Sequence of chain 1.M:
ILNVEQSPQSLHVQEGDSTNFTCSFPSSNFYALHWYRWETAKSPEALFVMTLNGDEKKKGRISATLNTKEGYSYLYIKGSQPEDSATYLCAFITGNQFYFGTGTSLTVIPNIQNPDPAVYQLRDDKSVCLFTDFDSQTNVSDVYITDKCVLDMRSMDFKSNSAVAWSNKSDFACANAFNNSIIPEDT

A small-molecule ligand and the protein it binds are described below.
Small molecule (SMILES): CSCC[C@H](NC(=O)[C@@H]1CCCN1C(=O)[C@@H](NC(=O)[C@H](CC(C)C)NC(=O)[C@@H](N)CC(N)=O)C(C)C)C(=O)N[C@H](C(=O)N[C@@H](C)C(=O)N[C@H](C(=O)N[C@H](C=O)C(C)C)[C@@H](C)O)C(C)C

Sequence of chain 1.N:
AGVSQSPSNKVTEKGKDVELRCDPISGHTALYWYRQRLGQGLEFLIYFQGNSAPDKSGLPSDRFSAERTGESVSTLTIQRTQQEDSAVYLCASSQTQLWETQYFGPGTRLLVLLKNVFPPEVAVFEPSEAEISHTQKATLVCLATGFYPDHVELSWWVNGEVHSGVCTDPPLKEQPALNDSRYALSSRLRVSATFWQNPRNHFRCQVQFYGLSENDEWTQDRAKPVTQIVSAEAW

Sequence of chain 1.K:
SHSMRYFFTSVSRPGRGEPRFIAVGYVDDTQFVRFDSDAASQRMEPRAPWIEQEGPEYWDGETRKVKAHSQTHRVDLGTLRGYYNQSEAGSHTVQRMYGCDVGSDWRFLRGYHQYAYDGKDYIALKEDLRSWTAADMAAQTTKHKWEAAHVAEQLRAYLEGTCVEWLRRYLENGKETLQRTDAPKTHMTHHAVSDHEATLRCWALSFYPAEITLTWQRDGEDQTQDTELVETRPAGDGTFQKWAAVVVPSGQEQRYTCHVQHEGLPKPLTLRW

Binding-site contacts:
Ligand atom CB contacts residue ASP78 of chain 1.K at 2.9 Å.
Ligand atom CG1 contacts residue TYR85 of chain 1.K at 3.5 Å (hydrophobic).
Ligand atom CD2 contacts residue HIS71 of chain 1.K at 3.3 Å.
Ligand atom CG contacts residue TRP168 of chain 1.K at 3.4 Å (hydrophobic).
Ligand atom N contacts residue TYR160 of chain 1.K at 3.5 Å (h-bond).
Ligand atom CD1 contacts residue VAL68 of chain 1.K at 3.5 Å (hydrophobic).
Ligand atom CG2 contacts residue THR74 of chain 1.K at 3.2 Å.
Ligand atom O contacts residue TYR85 of chain 1.K at 3.2 Å (h-bond).
Ligand atom CB contacts residue TRP168 of chain 1.K at 3.4 Å (hydrophobic).
Ligand atom CE contacts residue GLY96 of chain 1.M at 3.2 Å.
Ligand atom CG contacts residue ASN30 of chain 1.M at 2.9 Å.
Ligand atom O contacts residue GLY96 of chain 1.M at 3.3 Å.
Ligand atom CG contacts residue GLU64 of chain 1.K at 3.1 Å.
Ligand atom N contacts residue TYR172 of chain 1.K at 3.0 Å (h-bond).
Ligand atom OG1 contacts residue THR74 of chain 1.K at 3.1 Å.
Ligand atom N contacts residue GLU64 of chain 1.K at 3.1 Å (salt-bridge).
Ligand atom ND2 contacts residue GLU64 of chain 1.K at 3.1 Å (salt-bridge).
Ligand atom CG contacts residue ASN97 of chain 1.M at 3.0 Å.
Ligand atom SD contacts residue ASN97 of chain 1.M at 3.0 Å (h-bond).
Ligand atom O contacts residue THR74 of chain 1.K at 3.2 Å.
Ligand atom CA contacts residue GLN99 of chain 1.N at 3.5 Å.
Ligand atom CG2 contacts residue ASP78 of chain 1.K at 2.8 Å.
Ligand atom O contacts residue ARG98 of chain 1.K at 2.9 Å (salt-bridge).
Ligand atom N contacts residue GLN99 of chain 1.N at 3.0 Å (h-bond).
Ligand atom CG1 contacts residue TYR100 of chain 1.K at 3.2 Å (hydrophobic).
Ligand atom CG2 contacts residue THR74 of chain 1.K at 3.2 Å.
Ligand atom CB contacts residue ASP78 of chain 1.K at 3.4 Å.
Ligand atom O contacts residue LYS147 of chain 1.K at 3.0 Å (salt-bridge).
Ligand atom OD1 contacts residue GLU64 of chain 1.K at 3.2 Å (salt-bridge).
Ligand atom CG contacts residue PHE31 of chain 1.M at 3.3 Å (hydrophobic).
Ligand atom O contacts residue TYR160 of chain 1.K at 2.7 Å (h-bond).
Ligand atom CE contacts residue ASN97 of chain 1.M at 3.3 Å.
Ligand atom CD1 contacts residue GLU64 of chain 1.K at 3.0 Å.
Ligand atom CG1 contacts residue HIS71 of chain 1.K at 3.0 Å.
Ligand atom N contacts residue TYR8 of chain 1.K at 3.4 Å (h-bond).
Ligand atom CB contacts residue ASN30 of chain 1.M at 3.1 Å.
Ligand atom N contacts residue TRP148 of chain 1.K at 3.0 Å (h-bond).
Ligand atom N contacts residue TYR100 of chain 1.K at 3.1 Å (h-bond).
Ligand atom CB contacts residue TRP101 of chain 1.N at 3.3 Å (hydrophobic).
Ligand atom ND2 contacts residue TRP168 of chain 1.K at 3.0 Å (h-bond).